Sequence of chain 1.A:
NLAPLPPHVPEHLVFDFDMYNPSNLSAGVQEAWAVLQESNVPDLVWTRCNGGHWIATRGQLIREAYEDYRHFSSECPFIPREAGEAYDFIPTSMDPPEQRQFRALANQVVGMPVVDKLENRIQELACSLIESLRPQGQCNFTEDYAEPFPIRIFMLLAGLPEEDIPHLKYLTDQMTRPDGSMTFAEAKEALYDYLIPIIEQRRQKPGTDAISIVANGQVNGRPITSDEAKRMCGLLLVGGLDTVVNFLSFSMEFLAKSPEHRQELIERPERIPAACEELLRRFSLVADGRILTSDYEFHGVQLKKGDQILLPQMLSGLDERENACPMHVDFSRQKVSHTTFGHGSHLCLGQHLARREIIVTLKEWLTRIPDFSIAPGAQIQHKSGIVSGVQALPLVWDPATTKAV

This small molecule binds to this protein.
Small molecule (SMILES): CC1(C)[C@@H]2CC[C@@]1(C)C(=O)C2

Binding-site contacts:
Ligand atom C2 contacts residue LEU245 of chain 1.A at 3.9 Å (hydrophobic).
Ligand atom C4 contacts residue HEM1 of chain 1.C at 3.5 Å.
Ligand atom C8 contacts residue HEM1 of chain 1.C at 4.1 Å.
Ligand atom C7 contacts residue VAL296 of chain 1.A at 4.5 Å (hydrophobic).
Ligand atom C2 contacts residue TYR97 of chain 1.A at 3.6 Å (hydrophobic).
Ligand atom C5 contacts residue LEU245 of chain 1.A at 4.1 Å (hydrophobic).
Ligand atom O contacts residue LEU245 of chain 1.A at 3.6 Å.
Ligand atom C10 contacts residue THR186 of chain 1.A at 4.1 Å.
Ligand atom C6 contacts residue GLY249 of chain 1.A at 4.2 Å.
Ligand atom C3 contacts residue LEU245 of chain 1.A at 3.9 Å (hydrophobic).
Ligand atom C8 contacts residue ASP298 of chain 1.A at 3.9 Å.
Ligand atom C9 contacts residue VAL397 of chain 1.A at 4.2 Å (hydrophobic).
Ligand atom C9 contacts residue VAL296 of chain 1.A at 3.9 Å (hydrophobic).
Ligand atom C3 contacts residue THR102 of chain 1.A at 4.0 Å.
Ligand atom C2 contacts residue PHE88 of chain 1.A at 4.2 Å (hydrophobic).
Ligand atom O contacts residue TYR97 of chain 1.A at 2.6 Å (h-bond).
Ligand atom C1 contacts residue VAL248 of chain 1.A at 4.3 Å (hydrophobic).
Ligand atom C3 contacts residue HEM1 of chain 1.C at 4.1 Å.
Ligand atom C8 contacts residue VAL296 of chain 1.A at 3.7 Å (hydrophobic).
Ligand atom C9 contacts residue HEM1 of chain 1.C at 3.9 Å.
Ligand atom C6 contacts residue LEU245 of chain 1.A at 4.1 Å (hydrophobic).
Ligand atom O contacts residue PHE99 of chain 1.A at 4.5 Å.
Ligand atom O contacts residue PHE88 of chain 1.A at 3.5 Å.
Ligand atom C10 contacts residue PHE88 of chain 1.A at 4.0 Å (hydrophobic).
Ligand atom C10 contacts residue ILE396 of chain 1.A at 4.3 Å (hydrophobic).
Ligand atom C10 contacts residue VAL248 of chain 1.A at 3.7 Å (hydrophobic).
Ligand atom C9 contacts residue THR253 of chain 1.A at 4.1 Å.
Ligand atom C8 contacts residue ILE396 of chain 1.A at 4.3 Å (hydrophobic).
Ligand atom C10 contacts residue VAL397 of chain 1.A at 4.0 Å (hydrophobic).
Ligand atom C6 contacts residue VAL248 of chain 1.A at 3.9 Å (hydrophobic).
Ligand atom C5 contacts residue HEM1 of chain 1.C at 3.7 Å.
Ligand atom C3 contacts residue TYR97 of chain 1.A at 3.8 Å (hydrophobic).